Sequence of chain 1.A:
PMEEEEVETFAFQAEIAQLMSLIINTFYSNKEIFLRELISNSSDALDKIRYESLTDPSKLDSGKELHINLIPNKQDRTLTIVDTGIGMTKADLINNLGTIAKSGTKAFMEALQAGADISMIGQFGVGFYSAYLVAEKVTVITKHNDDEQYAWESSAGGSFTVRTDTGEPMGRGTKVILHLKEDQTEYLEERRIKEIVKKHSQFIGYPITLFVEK

Binding-site contacts:
Ligand atom C14 contacts residue ASN64 of chain 1.A at 3.9 Å.
Ligand atom N15 contacts residue THR197 of chain 1.A at 3.6 Å.
Ligand atom CL1 contacts residue MET111 of chain 1.A at 3.9 Å.
Ligand atom O2 contacts residue ASN64 of chain 1.A at 4.0 Å.
Ligand atom C14 contacts residue ASP106 of chain 1.A at 4.0 Å.
Ligand atom C3 contacts residue MET111 of chain 1.A at 4.0 Å (hydrophobic).
Ligand atom N13 contacts residue THR197 of chain 1.A at 3.3 Å (h-bond).
Ligand atom N15 contacts residue ASN64 of chain 1.A at 3.9 Å.
Ligand atom N16 contacts residue MET111 of chain 1.A at 4.0 Å.
Ligand atom O2 contacts residue PHE151 of chain 1.A at 3.9 Å.
Ligand atom C1 contacts residue PHE151 of chain 1.A at 3.3 Å (hydrophobic).
Ligand atom C8 contacts residue MET111 of chain 1.A at 4.0 Å (hydrophobic).
Ligand atom C10 contacts residue MET111 of chain 1.A at 3.6 Å (hydrophobic).
Ligand atom CL1 contacts residue GLY110 of chain 1.A at 3.1 Å.
Ligand atom C1 contacts residue MET111 of chain 1.A at 3.4 Å (hydrophobic).
Ligand atom C11 contacts residue THR197 of chain 1.A at 3.7 Å.
Ligand atom C4 contacts residue PHE151 of chain 1.A at 3.6 Å (hydrophobic).
Ligand atom C8 contacts residue ASN119 of chain 1.A at 3.5 Å.
Ligand atom CL1 contacts residue ILE109 of chain 1.A at 3.6 Å.
Ligand atom O2 contacts residue MET111 of chain 1.A at 3.4 Å.
Ligand atom C8 contacts residue ASN64 of chain 1.A at 3.8 Å.
Ligand atom C11 contacts residue MET111 of chain 1.A at 4.0 Å (hydrophobic).
Ligand atom C9 contacts residue ASN119 of chain 1.A at 3.9 Å.
Ligand atom N15 contacts residue SER65 of chain 1.A at 3.6 Å.
Ligand atom C5 contacts residue ASN119 of chain 1.A at 3.7 Å.
Ligand atom C11 contacts residue ALA68 of chain 1.A at 3.8 Å (hydrophobic).
Ligand atom C4 contacts residue ASN64 of chain 1.A at 3.8 Å.
Ligand atom C6 contacts residue ASN119 of chain 1.A at 3.5 Å.
Ligand atom C9 contacts residue ASN64 of chain 1.A at 4.0 Å.
Ligand atom C9 contacts residue MET111 of chain 1.A at 3.6 Å (hydrophobic).
Ligand atom C10 contacts residue ASN119 of chain 1.A at 3.5 Å.
Ligand atom CL1 contacts residue THR197 of chain 1.A at 4.0 Å.
Ligand atom C14 contacts residue THR197 of chain 1.A at 3.7 Å.
Ligand atom C1 contacts residue LEU120 of chain 1.A at 3.4 Å (hydrophobic).
Ligand atom N13 contacts residue ALA68 of chain 1.A at 3.4 Å.
Ligand atom C7 contacts residue ASN119 of chain 1.A at 3.1 Å.
Ligand atom C3 contacts residue ASN64 of chain 1.A at 3.6 Å.
Ligand atom CL1 contacts residue ALA68 of chain 1.A at 3.6 Å.
Ligand atom N15 contacts residue ASP106 of chain 1.A at 2.9 Å (salt-bridge).
Ligand atom N16 contacts residue ASN64 of chain 1.A at 3.3 Å.

A small-molecule ligand and the protein it binds are described below.
Small molecule (SMILES): COc1ccccc1-c1cc(Cl)nc(N)n1